Sequence of chain 2.A:
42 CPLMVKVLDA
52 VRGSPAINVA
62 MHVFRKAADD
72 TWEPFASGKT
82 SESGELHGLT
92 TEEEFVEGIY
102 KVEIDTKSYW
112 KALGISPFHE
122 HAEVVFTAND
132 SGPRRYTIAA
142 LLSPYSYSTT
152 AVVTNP

This small molecule binds to this protein.
Small molecule (SMILES): CC(C)=CCc1c(O)cc2oc3cc(O)c(O)c(CC=C(C)C)c3c(=O)c2c1O

Binding-site contacts:
Ligand atom CAD contacts residue THR151 of chain 2.B at 2.6 Å.
Ligand atom CAT contacts residue LYS47 of chain 1.B at 3.4 Å.
Ligand atom CAM contacts residue MKT1 of chain 2.F at 1.9 Å.
Ligand atom CAT contacts residue MKT1 of chain 2.F at 3.0 Å.
Ligand atom CAR contacts residue THR151 of chain 2.B at 3.5 Å.
Ligand atom CAU contacts residue MKT1 of chain 2.F at 1.5 Å.
Ligand atom CBC contacts residue MKT1 of chain 2.F at 0.5 Å.
Ligand atom CAR contacts residue MKT1 of chain 2.F at 1.9 Å.
Ligand atom CAS contacts residue ALA140 of chain 1.B at 3.1 Å (hydrophobic).
Ligand atom OAF contacts residue MKT1 of chain 2.F at 1.6 Å (h-bond).
Ligand atom OAH contacts residue MKT1 of chain 2.F at 1.3 Å.
Ligand atom OAE contacts residue ALA140 of chain 2.B at 3.5 Å.
Ligand atom CAK contacts residue MKT1 of chain 2.F at 1.3 Å.
Ligand atom CAS contacts residue MKT1 of chain 2.F at 0.4 Å.
Ligand atom CAX contacts residue MKT1 of chain 2.F at 0.9 Å.
Ligand atom OAP contacts residue MKT1 of chain 2.F at 0.6 Å.
Ligand atom CAL contacts residue MKT1 of chain 2.F at 0.8 Å.
Ligand atom CAV contacts residue MKT1 of chain 2.F at 1.8 Å.
Ligand atom CAA contacts residue THR138 of chain 2.B at 3.5 Å.
Ligand atom CAC contacts residue LEU142 of chain 1.B at 3.4 Å (hydrophobic).
Ligand atom CAM contacts residue LYS47 of chain 1.B at 3.5 Å.
Ligand atom OAI contacts residue MKT1 of chain 2.F at 2.1 Å.
Ligand atom CBA contacts residue MKT1 of chain 2.F at 1.0 Å.
Ligand atom CAW contacts residue MKT1 of chain 2.F at 3.1 Å.
Ligand atom CAO contacts residue MKT1 of chain 2.F at 1.4 Å.
Ligand atom CAN contacts residue THR138 of chain 2.B at 3.5 Å.
Ligand atom CAZ contacts residue MKT1 of chain 2.F at 0.6 Å.
Ligand atom CAY contacts residue LEU49 of chain 1.B at 3.5 Å (hydrophobic).
Ligand atom CBB contacts residue MKT1 of chain 2.F at 1.1 Å.
Ligand atom OAE contacts residue LEU49 of chain 1.B at 3.5 Å.
Ligand atom CAD contacts residue MKT1 of chain 2.F at 2.7 Å.
Ligand atom CAU contacts residue ALA140 of chain 1.B at 3.3 Å (hydrophobic).
Ligand atom OAF contacts residue ALA140 of chain 1.B at 3.3 Å.
Ligand atom CAC contacts residue MKT1 of chain 2.F at 0.5 Å.
Ligand atom CAQ contacts residue VAL153 of chain 2.B at 3.5 Å (hydrophobic).
Ligand atom CAY contacts residue MKT1 of chain 2.F at 0.8 Å.
Ligand atom OAE contacts residue MKT1 of chain 2.F at 0.4 Å.
Ligand atom OAH contacts residue THR151 of chain 1.B at 3.3 Å (h-bond).
Ligand atom OAF contacts residue THR151 of chain 1.B at 3.4 Å.
Ligand atom OAI contacts residue VAL153 of chain 2.B at 3.1 Å.

Sequence of chain 2.B:
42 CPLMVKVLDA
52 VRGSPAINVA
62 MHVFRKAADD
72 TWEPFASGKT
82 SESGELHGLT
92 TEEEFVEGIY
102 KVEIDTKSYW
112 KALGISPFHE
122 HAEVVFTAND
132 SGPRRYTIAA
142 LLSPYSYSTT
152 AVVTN

Sequence of chain 1.B:
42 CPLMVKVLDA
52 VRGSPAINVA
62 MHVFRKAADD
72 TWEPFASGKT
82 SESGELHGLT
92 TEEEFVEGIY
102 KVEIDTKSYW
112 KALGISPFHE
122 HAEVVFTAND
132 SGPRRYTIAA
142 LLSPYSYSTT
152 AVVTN